A protein and the small-molecule ligand that binds it are described below.
Small molecule (SMILES): NCCc1ccc(O)c(O)c1

Sequence of chain 1.A:
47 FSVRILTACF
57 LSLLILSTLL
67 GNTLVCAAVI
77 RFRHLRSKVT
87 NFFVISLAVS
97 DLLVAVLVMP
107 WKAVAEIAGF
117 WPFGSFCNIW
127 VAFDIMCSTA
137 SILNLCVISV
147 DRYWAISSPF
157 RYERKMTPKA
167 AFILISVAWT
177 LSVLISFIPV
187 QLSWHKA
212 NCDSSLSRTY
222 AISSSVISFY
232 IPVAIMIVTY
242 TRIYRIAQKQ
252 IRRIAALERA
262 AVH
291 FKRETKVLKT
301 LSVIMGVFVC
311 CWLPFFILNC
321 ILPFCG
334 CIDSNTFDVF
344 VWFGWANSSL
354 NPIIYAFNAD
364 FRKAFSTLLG

Binding-site contacts:
Ligand atom C3 contacts residue LEU217 of chain 1.A at 4.1 Å (hydrophobic).
Ligand atom O1 contacts residue SER226 of chain 1.A at 4.4 Å.
Ligand atom C5 contacts residue THR135 of chain 1.A at 3.5 Å.
Ligand atom C1 contacts residue ASP130 of chain 1.A at 4.3 Å.
Ligand atom C6 contacts residue ASP130 of chain 1.A at 4.2 Å.
Ligand atom N1 contacts residue TRP348 of chain 1.A at 3.1 Å.
Ligand atom C6 contacts residue PHE315 of chain 1.A at 4.5 Å (hydrophobic).
Ligand atom C7 contacts residue PHE315 of chain 1.A at 3.4 Å (hydrophobic).
Ligand atom O1 contacts residue SER225 of chain 1.A at 4.0 Å.
Ligand atom O1 contacts residue ALA222 of chain 1.A at 4.4 Å.
Ligand atom N1 contacts residue ASP130 of chain 1.A at 2.3 Å (salt-bridge).
Ligand atom C8 contacts residue PHE315 of chain 1.A at 3.3 Å (hydrophobic).
Ligand atom C8 contacts residue SER134 of chain 1.A at 4.0 Å.
Ligand atom N1 contacts residue PHE315 of chain 1.A at 4.0 Å.
Ligand atom C3 contacts residue ILE131 of chain 1.A at 4.5 Å (hydrophobic).
Ligand atom C2 contacts residue ILE131 of chain 1.A at 4.5 Å (hydrophobic).
Ligand atom C6 contacts residue ILE131 of chain 1.A at 4.1 Å (hydrophobic).
Ligand atom C6 contacts residue SER134 of chain 1.A at 4.0 Å.
Ligand atom C4 contacts residue ILE131 of chain 1.A at 4.0 Å (hydrophobic).
Ligand atom C8 contacts residue ASP130 of chain 1.A at 3.0 Å.
Ligand atom C5 contacts residue ILE131 of chain 1.A at 4.1 Å (hydrophobic).
Ligand atom C2 contacts residue LEU217 of chain 1.A at 4.0 Å (hydrophobic).
Ligand atom O2 contacts residue ILE131 of chain 1.A at 4.1 Å.
Ligand atom O2 contacts residue SER225 of chain 1.A at 3.4 Å (h-bond).
Ligand atom C1 contacts residue PHE315 of chain 1.A at 4.0 Å (hydrophobic).
Ligand atom O2 contacts residue SER226 of chain 1.A at 4.2 Å.
Ligand atom C4 contacts residue PHE316 of chain 1.A at 4.4 Å (hydrophobic).
Ligand atom C7 contacts residue ASP130 of chain 1.A at 3.2 Å.
Ligand atom O1 contacts residue LEU217 of chain 1.A at 3.5 Å.
Ligand atom O2 contacts residue THR135 of chain 1.A at 3.7 Å.
Ligand atom N1 contacts residue VAL344 of chain 1.A at 4.3 Å.
Ligand atom C8 contacts residue TRP348 of chain 1.A at 4.3 Å (hydrophobic).
Ligand atom C2 contacts residue ASN319 of chain 1.A at 4.1 Å.
Ligand atom C4 contacts residue THR135 of chain 1.A at 4.0 Å.
Ligand atom O2 contacts residue SER229 of chain 1.A at 3.8 Å.
Ligand atom C5 contacts residue PHE316 of chain 1.A at 4.4 Å (hydrophobic).
Ligand atom C2 contacts residue PHE315 of chain 1.A at 4.3 Å (hydrophobic).